A small-molecule ligand and the protein it binds are described below.
Small molecule (SMILES): Cn1nc(C(C)(C)C)cc1NC(=O)Nc1ccc(Cl)cc1

Binding-site contacts:
Ligand atom C1 contacts residue GLU71 of chain 1.A at 3.7 Å.
Ligand atom C7 contacts residue ILE84 of chain 1.A at 3.8 Å (hydrophobic).
Ligand atom O1 contacts residue LEU75 of chain 1.A at 4.0 Å.
Ligand atom C15 contacts residue GLU71 of chain 1.A at 3.5 Å.
Ligand atom O1 contacts residue ILE84 of chain 1.A at 3.8 Å.
Ligand atom C10 contacts residue ASP168 of chain 1.A at 3.7 Å.
Ligand atom C3 contacts residue ILE84 of chain 1.A at 3.8 Å (hydrophobic).
Ligand atom C1 contacts residue LEU75 of chain 1.A at 3.8 Å (hydrophobic).
Ligand atom C14 contacts residue ILE84 of chain 1.A at 4.0 Å (hydrophobic).
Ligand atom C6 contacts residue ILE84 of chain 1.A at 4.0 Å (hydrophobic).
Ligand atom N9 contacts residue GLU71 of chain 1.A at 2.9 Å (salt-bridge).
Ligand atom C17 contacts residue LEU167 of chain 1.A at 3.7 Å (hydrophobic).
Ligand atom N11 contacts residue GLU71 of chain 1.A at 4.0 Å.
Ligand atom N12 contacts residue LEU74 of chain 1.A at 3.7 Å.
Ligand atom C19 contacts residue MET78 of chain 1.A at 3.5 Å (hydrophobic).
Ligand atom CL6 contacts residue THR106 of chain 1.A at 3.9 Å.
Ligand atom C3 contacts residue GLU71 of chain 1.A at 3.4 Å.
Ligand atom C7 contacts residue PHE169 of chain 1.A at 3.9 Å (hydrophobic).
Ligand atom N2 contacts residue LEU75 of chain 1.A at 3.8 Å.
Ligand atom O1 contacts residue LEU167 of chain 1.A at 3.8 Å.
Ligand atom C5 contacts residue LYS53 of chain 1.A at 3.8 Å.
Ligand atom C1 contacts residue ASP168 of chain 1.A at 3.4 Å.
Ligand atom N9 contacts residue ASP168 of chain 1.A at 3.7 Å.
Ligand atom N11 contacts residue LEU74 of chain 1.A at 3.8 Å.
Ligand atom N9 contacts residue LEU75 of chain 1.A at 3.9 Å.
Ligand atom C15 contacts residue ASP168 of chain 1.A at 3.8 Å.
Ligand atom C8 contacts residue ASP168 of chain 1.A at 3.9 Å.
Ligand atom N12 contacts residue ASP168 of chain 1.A at 3.8 Å.
Ligand atom C15 contacts residue LEU74 of chain 1.A at 3.9 Å (hydrophobic).
Ligand atom C17 contacts residue ILE166 of chain 1.A at 4.0 Å (hydrophobic).
Ligand atom C18 contacts residue ILE141 of chain 1.A at 4.0 Å (hydrophobic).
Ligand atom N2 contacts residue GLU71 of chain 1.A at 2.8 Å (salt-bridge).
Ligand atom C4 contacts residue LEU75 of chain 1.A at 3.7 Å (hydrophobic).
Ligand atom N11 contacts residue ASP168 of chain 1.A at 3.5 Å.
Ligand atom C4 contacts residue GLU71 of chain 1.A at 3.5 Å.
Ligand atom C14 contacts residue LEU75 of chain 1.A at 3.9 Å (hydrophobic).
Ligand atom C10 contacts residue GLU71 of chain 1.A at 3.8 Å.
Ligand atom C8 contacts residue ILE84 of chain 1.A at 3.7 Å (hydrophobic).
Ligand atom N2 contacts residue ASP168 of chain 1.A at 3.8 Å.
Ligand atom O1 contacts residue ASP168 of chain 1.A at 3.0 Å (salt-bridge).

Sequence of chain 1.A:
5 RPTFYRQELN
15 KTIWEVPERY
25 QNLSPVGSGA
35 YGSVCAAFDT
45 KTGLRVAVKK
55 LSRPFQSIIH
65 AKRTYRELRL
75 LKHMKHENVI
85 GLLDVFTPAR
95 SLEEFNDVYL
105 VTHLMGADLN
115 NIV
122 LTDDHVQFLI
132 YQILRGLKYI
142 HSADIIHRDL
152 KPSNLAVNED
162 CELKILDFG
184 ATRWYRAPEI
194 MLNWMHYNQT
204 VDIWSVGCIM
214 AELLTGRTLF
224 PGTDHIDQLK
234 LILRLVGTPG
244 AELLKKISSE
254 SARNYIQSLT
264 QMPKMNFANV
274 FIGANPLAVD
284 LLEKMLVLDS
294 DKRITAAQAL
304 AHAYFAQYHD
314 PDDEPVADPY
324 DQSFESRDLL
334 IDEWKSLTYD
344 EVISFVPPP